This small molecule binds to this protein.
Small molecule (SMILES): CC(=O)/N=c1\sc(S(N)(=O)=O)nn1C

Binding-site contacts:
Ligand atom D1 contacts residue THR199 of chain 1.A at 3.7 Å.
Ligand atom N2 contacts residue LEU197 of chain 1.A at 3.9 Å.
Ligand atom N1 contacts residue THR198 of chain 1.A at 2.9 Å (h-bond).
Ligand atom S1 contacts residue THR198 of chain 1.A at 3.0 Å.
Ligand atom S2 contacts residue VAL121 of chain 1.A at 3.9 Å.
Ligand atom O3 contacts residue VAL121 of chain 1.A at 3.7 Å.
Ligand atom D1 contacts residue HIS96 of chain 1.A at 3.5 Å.
Ligand atom O3 contacts residue GLN92 of chain 1.A at 3.1 Å.
Ligand atom D1 contacts residue GLU106 of chain 1.A at 3.9 Å.
Ligand atom C3 contacts residue PHE130 of chain 1.A at 3.7 Å (hydrophobic).
Ligand atom N1 contacts residue HIS96 of chain 1.A at 3.3 Å (h-bond).
Ligand atom C5 contacts residue PRO200 of chain 1.A at 3.5 Å (hydrophobic).
Ligand atom C1 contacts residue LEU197 of chain 1.A at 3.8 Å (hydrophobic).
Ligand atom O2 contacts residue THR198 of chain 1.A at 2.0 Å.
Ligand atom N2 contacts residue THR199 of chain 1.A at 3.6 Å.
Ligand atom O1 contacts residue HIS94 of chain 1.A at 3.4 Å.
Ligand atom O2 contacts residue TRP208 of chain 1.A at 3.7 Å.
Ligand atom N3 contacts residue THR198 of chain 1.A at 3.4 Å.
Ligand atom S2 contacts residue HIS94 of chain 1.A at 3.9 Å.
Ligand atom O1 contacts residue VAL121 of chain 1.A at 3.8 Å.
Ligand atom N1 contacts residue ZN1 of chain 1.B at 2.0 Å.
Ligand atom C3 contacts residue GLN92 of chain 1.A at 3.4 Å.
Ligand atom S1 contacts residue ZN1 of chain 1.B at 3.1 Å.
Ligand atom S1 contacts residue HIS94 of chain 1.A at 4.0 Å.
Ligand atom N1 contacts residue HIS94 of chain 1.A at 3.3 Å (h-bond).
Ligand atom N1 contacts residue HIS119 of chain 1.A at 3.5 Å (h-bond).
Ligand atom O2 contacts residue LEU197 of chain 1.A at 3.3 Å.
Ligand atom S2 contacts residue LEU197 of chain 1.A at 4.0 Å.
Ligand atom D1 contacts residue ZN1 of chain 1.B at 2.6 Å.
Ligand atom N3 contacts residue LEU197 of chain 1.A at 3.7 Å.
Ligand atom O1 contacts residue ZN1 of chain 1.B at 3.2 Å.
Ligand atom C4 contacts residue PHE130 of chain 1.A at 3.5 Å (hydrophobic).
Ligand atom D1 contacts residue THR198 of chain 1.A at 2.1 Å.
Ligand atom N3 contacts residue THR199 of chain 1.A at 3.4 Å.
Ligand atom C1 contacts residue HIS94 of chain 1.A at 4.1 Å.
Ligand atom C1 contacts residue THR198 of chain 1.A at 3.7 Å.
Ligand atom C4 contacts residue GLN92 of chain 1.A at 3.3 Å.
Ligand atom C5 contacts residue THR199 of chain 1.A at 2.9 Å.
Ligand atom O1 contacts residue HIS119 of chain 1.A at 3.6 Å.
Ligand atom O1 contacts residue VAL142 of chain 1.A at 3.8 Å.

Sequence of chain 1.A:
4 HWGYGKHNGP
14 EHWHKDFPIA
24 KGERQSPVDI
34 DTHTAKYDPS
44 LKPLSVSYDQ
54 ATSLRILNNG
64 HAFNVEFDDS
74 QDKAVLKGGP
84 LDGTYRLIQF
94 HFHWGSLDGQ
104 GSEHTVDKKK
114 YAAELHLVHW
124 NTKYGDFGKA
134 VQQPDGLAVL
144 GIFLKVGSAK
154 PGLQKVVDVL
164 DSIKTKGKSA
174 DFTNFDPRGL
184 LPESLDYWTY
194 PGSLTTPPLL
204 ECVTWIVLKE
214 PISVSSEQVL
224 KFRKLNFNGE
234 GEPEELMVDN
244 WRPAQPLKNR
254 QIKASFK